Sequence of chain 1.O:
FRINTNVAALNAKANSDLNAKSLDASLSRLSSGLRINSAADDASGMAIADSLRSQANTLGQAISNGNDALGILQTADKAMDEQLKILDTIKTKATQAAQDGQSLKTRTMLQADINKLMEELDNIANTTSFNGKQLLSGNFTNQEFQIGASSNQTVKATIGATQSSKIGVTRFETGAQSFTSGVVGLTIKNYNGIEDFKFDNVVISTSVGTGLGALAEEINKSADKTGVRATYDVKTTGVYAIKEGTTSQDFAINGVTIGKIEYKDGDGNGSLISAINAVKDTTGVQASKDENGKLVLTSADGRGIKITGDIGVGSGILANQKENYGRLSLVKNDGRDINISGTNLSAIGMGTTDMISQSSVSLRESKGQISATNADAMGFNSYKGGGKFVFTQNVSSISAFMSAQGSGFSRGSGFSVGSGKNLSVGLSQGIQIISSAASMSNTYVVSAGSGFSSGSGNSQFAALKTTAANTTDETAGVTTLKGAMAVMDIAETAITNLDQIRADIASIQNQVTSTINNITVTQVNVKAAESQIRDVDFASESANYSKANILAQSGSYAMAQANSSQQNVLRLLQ

A small-molecule ligand and the protein it binds are described below.
Small molecule (SMILES): C[C@H](O)[C@H](N)[C@@H]1O[C@](O)(C(=O)O)C[C@H](O)[C@@H]1N

Binding-site contacts:
Ligand atom C5 contacts residue THR182 of chain 1.O at 4.4 Å.
Ligand atom O1B contacts residue ASN346 of chain 1.O at 2.8 Å (h-bond).
Ligand atom C3 contacts residue THR182 of chain 1.O at 4.4 Å.
Ligand atom C2 contacts residue ALA349 of chain 1.O at 4.4 Å (hydrophobic).
Ligand atom C5 contacts residue SER348 of chain 1.O at 4.2 Å.
Ligand atom O1B contacts residue LEU347 of chain 1.O at 3.8 Å.
Ligand atom C4 contacts residue SER183 of chain 1.O at 3.4 Å.
Ligand atom O4 contacts residue SER183 of chain 1.O at 2.9 Å (h-bond).
Ligand atom C1 contacts residue SER348 of chain 1.O at 1.8 Å.
Ligand atom O8 contacts residue SER348 of chain 1.O at 4.2 Å.
Ligand atom C4 contacts residue SER348 of chain 1.O at 3.5 Å.
Ligand atom O1B contacts residue SER348 of chain 1.O at 2.2 Å (h-bond).
Ligand atom O1B contacts residue ALA349 of chain 1.O at 4.5 Å.
Ligand atom O8 contacts residue THR182 of chain 1.O at 4.0 Å.
Ligand atom C3 contacts residue ASN346 of chain 1.O at 3.1 Å.
Ligand atom C6 contacts residue SER348 of chain 1.O at 3.6 Å.
Ligand atom C1 contacts residue ASN346 of chain 1.O at 3.7 Å.
Ligand atom O4 contacts residue ASN346 of chain 1.O at 4.1 Å.
Ligand atom C3 contacts residue SER183 of chain 1.O at 4.3 Å.
Ligand atom O6 contacts residue SER348 of chain 1.O at 2.6 Å (h-bond).
Ligand atom O1A contacts residue SER348 of chain 1.O at 2.7 Å (h-bond).
Ligand atom C2 contacts residue THR182 of chain 1.O at 4.2 Å.
Ligand atom C4 contacts residue ASN346 of chain 1.O at 4.2 Å.
Ligand atom C2 contacts residue SER348 of chain 1.O at 1.4 Å.
Ligand atom C3 contacts residue SER348 of chain 1.O at 2.5 Å.
Ligand atom C3 contacts residue ALA349 of chain 1.O at 4.5 Å (hydrophobic).
Ligand atom C2 contacts residue ASN346 of chain 1.O at 3.9 Å.
Ligand atom O4 contacts residue GLY184 of chain 1.O at 4.3 Å.
Ligand atom C4 contacts residue THR182 of chain 1.O at 4.0 Å.
Ligand atom C6 contacts residue THR182 of chain 1.O at 4.1 Å.